Binding-site contacts:
Ligand atom C27 contacts residue LEU139 of chain 1.A at 4.2 Å (hydrophobic).
Ligand atom C19 contacts residue TRP150 of chain 1.A at 3.5 Å (hydrophobic).
Ligand atom C22 contacts residue VAL143 of chain 1.A at 3.9 Å (hydrophobic).
Ligand atom C19 contacts residue G4C1 of chain 1.G at 3.0 Å.
Ligand atom C15 contacts residue LEU170 of chain 1.A at 3.7 Å (hydrophobic).
Ligand atom C6 contacts residue G4C1 of chain 1.G at 4.2 Å.
Ligand atom C27 contacts residue PRO233 of chain 1.A at 4.3 Å (hydrophobic).
Ligand atom C21 contacts residue VAL146 of chain 1.A at 3.9 Å (hydrophobic).
Ligand atom C18 contacts residue VAL146 of chain 1.A at 4.1 Å (hydrophobic).
Ligand atom C27 contacts residue ILE232 of chain 1.A at 4.1 Å (hydrophobic).
Ligand atom C27 contacts residue CYS142 of chain 1.A at 4.1 Å (hydrophobic).
Ligand atom C26 contacts residue LEU177 of chain 1.A at 3.9 Å (hydrophobic).
Ligand atom C4 contacts residue G4C1 of chain 1.G at 3.3 Å.
Ligand atom C5 contacts residue G4C1 of chain 1.G at 4.2 Å.
Ligand atom C23 contacts residue CYS142 of chain 1.A at 4.5 Å (hydrophobic).
Ligand atom C3 contacts residue G4C1 of chain 1.G at 4.0 Å.
Ligand atom O1 contacts residue G4C1 of chain 1.G at 3.5 Å (h-bond).
Ligand atom C24 contacts residue CYS142 of chain 1.A at 4.3 Å (hydrophobic).
Ligand atom C21 contacts residue ILE236 of chain 1.A at 3.9 Å (hydrophobic).
Ligand atom C24 contacts residue LEU139 of chain 1.A at 4.5 Å (hydrophobic).
Ligand atom C24 contacts residue VAL143 of chain 1.A at 4.2 Å (hydrophobic).
Ligand atom C10 contacts residue G4C1 of chain 1.G at 4.2 Å.
Ligand atom C18 contacts residue TRP150 of chain 1.A at 3.3 Å (hydrophobic).
Ligand atom C27 contacts residue ILE236 of chain 1.A at 4.0 Å (hydrophobic).
Ligand atom C18 contacts residue LEU170 of chain 1.A at 4.2 Å (hydrophobic).
Ligand atom C20 contacts residue VAL146 of chain 1.A at 4.4 Å (hydrophobic).
Ligand atom C8 contacts residue TRP150 of chain 1.A at 4.4 Å (hydrophobic).
Ligand atom C11 contacts residue TRP150 of chain 1.A at 4.2 Å (hydrophobic).
Ligand atom C2 contacts residue G4C1 of chain 1.G at 3.8 Å.
Ligand atom C16 contacts residue LEU170 of chain 1.A at 4.0 Å (hydrophobic).
Ligand atom C25 contacts residue LEU139 of chain 1.A at 3.8 Å (hydrophobic).

This small molecule binds to this protein.
Small molecule (SMILES): CC(C)CCC[C@@H](C)[C@H]1CC[C@H]2[C@@H]3CC=C4C[C@@H](O)CC[C@]4(C)[C@H]3CC[C@]12C

Sequence of chain 1.A:
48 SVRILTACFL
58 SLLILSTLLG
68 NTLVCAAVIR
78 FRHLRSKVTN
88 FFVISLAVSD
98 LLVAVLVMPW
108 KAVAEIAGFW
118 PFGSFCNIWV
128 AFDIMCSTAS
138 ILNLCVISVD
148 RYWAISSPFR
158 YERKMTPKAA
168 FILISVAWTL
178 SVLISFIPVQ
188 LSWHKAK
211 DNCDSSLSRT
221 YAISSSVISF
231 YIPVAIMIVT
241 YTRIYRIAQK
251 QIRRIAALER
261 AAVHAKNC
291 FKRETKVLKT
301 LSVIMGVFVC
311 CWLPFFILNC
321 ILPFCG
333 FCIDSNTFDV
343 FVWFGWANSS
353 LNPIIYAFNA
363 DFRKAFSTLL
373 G